Binding-site contacts:
Ligand atom CD1 contacts residue GOL1 of chain 1.N at 3.5 Å.
Ligand atom CA contacts residue ALA172 of chain 1.A at 3.2 Å (hydrophobic).
Ligand atom CA contacts residue CYS174 of chain 1.A at 3.0 Å (hydrophobic).
Ligand atom CZ contacts residue SER22 of chain 1.A at 3.5 Å.
Ligand atom CD1 contacts residue HIS72 of chain 1.A at 3.5 Å.
Ligand atom CZ contacts residue ARG170 of chain 1.A at 3.5 Å.
Ligand atom O contacts residue SER154 of chain 1.A at 3.6 Å (h-bond).
Ligand atom CE1 contacts residue ARG170 of chain 1.A at 3.2 Å.
Ligand atom CD1 contacts residue LEU150 of chain 1.A at 3.4 Å (hydrophobic).
Ligand atom O contacts residue VAL173 of chain 1.A at 3.4 Å.
Ligand atom O contacts residue SER57 of chain 1.A at 2.7 Å (h-bond).
Ligand atom C contacts residue ARG124 of chain 1.A at 3.6 Å.
Ligand atom O contacts residue ARG124 of chain 1.A at 2.8 Å (salt-bridge).
Ligand atom CD2 contacts residue VAL147 of chain 1.A at 3.5 Å (hydrophobic).
Ligand atom O contacts residue ALA172 of chain 1.A at 3.3 Å (h-bond).
Ligand atom OH contacts residue SER22 of chain 1.A at 2.5 Å (h-bond).
Ligand atom O contacts residue CYS174 of chain 1.A at 2.8 Å (h-bond).
Ligand atom O contacts residue LYS151 of chain 1.A at 3.6 Å.
Ligand atom CB contacts residue SER154 of chain 1.A at 3.5 Å.
Ligand atom O contacts residue ARG124 of chain 1.A at 3.1 Å (salt-bridge).
Ligand atom O contacts residue GLN56 of chain 1.A at 3.1 Å.
Ligand atom O contacts residue GLY152 of chain 1.A at 2.5 Å (h-bond).
Ligand atom O contacts residue SER57 of chain 1.A at 2.9 Å (h-bond).
Ligand atom CD1 contacts residue PHE169 of chain 1.A at 3.2 Å (hydrophobic).
Ligand atom N contacts residue CYS174 of chain 1.A at 2.7 Å (h-bond).
Ligand atom CB contacts residue LEU150 of chain 1.A at 3.6 Å (hydrophobic).
Ligand atom CB contacts residue ALA54 of chain 1.A at 3.3 Å (hydrophobic).
Ligand atom CA contacts residue SER52 of chain 1.A at 3.6 Å.
Ligand atom CG contacts residue ALA54 of chain 1.A at 3.5 Å (hydrophobic).
Ligand atom C contacts residue ALA172 of chain 1.A at 3.3 Å (hydrophobic).
Ligand atom O contacts residue ALA171 of chain 1.A at 3.3 Å.
Ligand atom O contacts residue ALA172 of chain 1.A at 2.8 Å (h-bond).
Ligand atom N contacts residue ALA172 of chain 1.A at 2.6 Å (h-bond).
Ligand atom CE1 contacts residue SER22 of chain 1.A at 3.6 Å.
Ligand atom N contacts residue SER52 of chain 1.A at 3.0 Å (h-bond).
Ligand atom CD2 contacts residue GLN24 of chain 1.A at 3.6 Å.
Ligand atom N contacts residue SER57 of chain 1.A at 3.1 Å (h-bond).
Ligand atom C contacts residue CYS174 of chain 1.A at 3.3 Å (hydrophobic).
Ligand atom OH contacts residue ARG170 of chain 1.A at 2.9 Å (salt-bridge).
Ligand atom C contacts residue SER154 of chain 1.A at 3.4 Å.

A protein and the small-molecule ligand that binds it are described below.
Small molecule (SMILES): CC[C@H](C)[C@H](NC(=O)[C@@H]1CCCN1C(=O)[C@H](CC(=O)O)NC(=O)[C@H](Cc1ccc(O)cc1)NC(=O)CNC(=O)[C@@H]1CCCN1C(=O)CNC(=O)[C@H](CC(=O)O)NC(=O)[C@H](CC(C)C)NC(=O)[C@H](CC(C)C)NC(=O)[C@H](Cc1ccc(O)cc1)NC(=O)[C@@H](NC(=O)[C@H](CC(C)C)NC(=O)[C@H](CCCN=C(N)N)NC(=O)CN)C(C)C)C(=O)N[C@@H](Cc1cnc[nH]1)C(=O)N[C@H](C=O)CS

Sequence of chain 1.A:
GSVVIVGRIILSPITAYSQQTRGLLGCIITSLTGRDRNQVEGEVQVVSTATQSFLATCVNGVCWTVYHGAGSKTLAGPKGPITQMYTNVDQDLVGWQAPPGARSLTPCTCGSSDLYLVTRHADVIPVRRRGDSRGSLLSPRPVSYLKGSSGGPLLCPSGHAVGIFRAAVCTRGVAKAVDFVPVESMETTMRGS